Sequence of chain 1.C:
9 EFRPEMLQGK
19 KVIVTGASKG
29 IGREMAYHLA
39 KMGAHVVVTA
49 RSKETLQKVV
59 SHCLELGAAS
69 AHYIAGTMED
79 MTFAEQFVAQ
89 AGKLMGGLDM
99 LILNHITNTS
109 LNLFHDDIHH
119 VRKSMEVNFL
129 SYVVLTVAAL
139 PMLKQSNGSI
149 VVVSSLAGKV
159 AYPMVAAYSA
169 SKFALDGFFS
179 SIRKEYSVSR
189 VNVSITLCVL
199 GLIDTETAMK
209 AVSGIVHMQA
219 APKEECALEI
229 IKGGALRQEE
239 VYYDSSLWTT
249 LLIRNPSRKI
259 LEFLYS

Binding-site contacts:
Ligand atom N9 contacts residue NDP1 of chain 1.I at 3.3 Å.
Ligand atom N15 contacts residue SER153 of chain 1.C at 3.6 Å.
Ligand atom C19 contacts residue ILE104 of chain 1.C at 3.9 Å (hydrophobic).
Ligand atom O16 contacts residue LEU154 of chain 1.C at 3.3 Å.
Ligand atom C4 contacts residue VAL163 of chain 1.C at 4.1 Å (hydrophobic).
Ligand atom C14 contacts residue SER153 of chain 1.C at 4.1 Å.
Ligand atom S12 contacts residue NDP1 of chain 1.I at 4.0 Å.
Ligand atom C3 contacts residue TYR166 of chain 1.C at 3.8 Å (hydrophobic).
Ligand atom C10 contacts residue NDP1 of chain 1.I at 3.9 Å.
Ligand atom C19 contacts residue NDP1 of chain 1.I at 3.8 Å.
Ligand atom F18 contacts residue THR107 of chain 1.C at 4.2 Å.
Ligand atom C4 contacts residue THR107 of chain 1.C at 3.5 Å.
Ligand atom C17 contacts residue LEU200 of chain 1.C at 3.5 Å (hydrophobic).
Ligand atom C2 contacts residue TYR160 of chain 1.C at 3.5 Å (hydrophobic).
Ligand atom N15 contacts residue TYR166 of chain 1.C at 3.2 Å.
Ligand atom O16 contacts residue ALA155 of chain 1.C at 2.6 Å (h-bond).
Ligand atom C11 contacts residue NDP1 of chain 1.I at 3.5 Å.
Ligand atom F18 contacts residue SER108 of chain 1.C at 3.0 Å.
Ligand atom C17 contacts residue GLY199 of chain 1.C at 3.8 Å.
Ligand atom C3 contacts residue THR107 of chain 1.C at 4.2 Å.
Ligand atom F18 contacts residue LEU109 of chain 1.C at 3.4 Å.
Ligand atom O16 contacts residue SER153 of chain 1.C at 4.0 Å.
Ligand atom C5 contacts residue LEU109 of chain 1.C at 4.0 Å (hydrophobic).
Ligand atom C17 contacts residue LEU154 of chain 1.C at 4.2 Å (hydrophobic).
Ligand atom C10 contacts residue TYR166 of chain 1.C at 3.7 Å (hydrophobic).
Ligand atom C2 contacts residue MET216 of chain 1.C at 3.6 Å (hydrophobic).
Ligand atom C6 contacts residue ALA209 of chain 1.C at 4.2 Å (hydrophobic).
Ligand atom C14 contacts residue LEU154 of chain 1.C at 4.2 Å (hydrophobic).
Ligand atom N9 contacts residue TYR166 of chain 1.C at 2.9 Å (h-bond).
Ligand atom C1 contacts residue MET216 of chain 1.C at 3.9 Å (hydrophobic).
Ligand atom C7 contacts residue ALA206 of chain 1.C at 4.1 Å (hydrophobic).
Ligand atom N15 contacts residue NDP1 of chain 1.I at 3.7 Å.
Ligand atom O20 contacts residue MET216 of chain 1.C at 3.0 Å.
Ligand atom C21 contacts residue VAL163 of chain 1.C at 3.7 Å (hydrophobic).
Ligand atom C19 contacts residue TYR166 of chain 1.C at 3.3 Å (hydrophobic).
Ligand atom C5 contacts residue THR107 of chain 1.C at 4.1 Å.
Ligand atom C14 contacts residue ALA155 of chain 1.C at 3.7 Å (hydrophobic).
Ligand atom C11 contacts residue TYR166 of chain 1.C at 3.5 Å (hydrophobic).
Ligand atom C17 contacts residue MET216 of chain 1.C at 4.1 Å (hydrophobic).
Ligand atom N15 contacts residue ALA155 of chain 1.C at 3.9 Å.

The protein below binds the small molecule below.
Small molecule (SMILES): C[C@H](NC1=NC(=O)[C@](C)(C(C)(C)O)S1)c1ccc(F)cc1